Sequence of chain 60.A:
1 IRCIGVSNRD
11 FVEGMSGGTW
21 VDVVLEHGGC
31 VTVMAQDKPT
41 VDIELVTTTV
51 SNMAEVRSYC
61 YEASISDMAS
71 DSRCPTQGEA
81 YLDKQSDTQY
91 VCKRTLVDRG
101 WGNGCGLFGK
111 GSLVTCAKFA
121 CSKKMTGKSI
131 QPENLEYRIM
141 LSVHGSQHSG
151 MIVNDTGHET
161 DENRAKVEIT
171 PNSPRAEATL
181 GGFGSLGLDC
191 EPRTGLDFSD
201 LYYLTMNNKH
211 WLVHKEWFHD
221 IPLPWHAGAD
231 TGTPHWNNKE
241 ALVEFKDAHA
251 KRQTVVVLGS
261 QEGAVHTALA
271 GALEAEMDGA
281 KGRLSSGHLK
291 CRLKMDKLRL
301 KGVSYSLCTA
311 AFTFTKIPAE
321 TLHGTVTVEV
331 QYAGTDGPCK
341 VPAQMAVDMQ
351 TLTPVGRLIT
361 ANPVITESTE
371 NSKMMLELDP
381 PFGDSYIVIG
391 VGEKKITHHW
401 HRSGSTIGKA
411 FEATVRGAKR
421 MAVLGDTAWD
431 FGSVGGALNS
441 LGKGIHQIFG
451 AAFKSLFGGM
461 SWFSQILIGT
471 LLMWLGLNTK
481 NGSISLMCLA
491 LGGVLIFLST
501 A

This small molecule binds to this protein.
Small molecule (SMILES): CC(=O)N[C@H]1[C@H](O[C@H]2[C@H](O)[C@@H](NC(C)=O)CO[C@@H]2CO)O[C@H](CO)[C@@H](O)[C@@H]1O

Binding-site contacts:
Ligand atom C6 contacts residue THR156 of chain 60.A at 4.2 Å.
Ligand atom O7 contacts residue ASN154 of chain 60.A at 1.3 Å (h-bond).
Ligand atom C8 contacts residue GLY150 of chain 60.A at 4.3 Å.
Ligand atom N2 contacts residue ASN154 of chain 60.A at 2.2 Å (h-bond).
Ligand atom C1 contacts residue ASN154 of chain 60.A at 2.6 Å.
Ligand atom C1 contacts residue THR156 of chain 60.A at 4.1 Å.
Ligand atom C7 contacts residue VAL153 of chain 60.A at 4.0 Å (hydrophobic).
Ligand atom C7 contacts residue GLY150 of chain 60.A at 4.5 Å.
Ligand atom C7 contacts residue ASN154 of chain 60.A at 1.9 Å.
Ligand atom O7 contacts residue THR156 of chain 60.A at 4.2 Å.
Ligand atom O5 contacts residue THR156 of chain 60.A at 3.9 Å.
Ligand atom O7 contacts residue VAL153 of chain 60.A at 2.8 Å (h-bond).
Ligand atom O7 contacts residue GLY150 of chain 60.A at 4.2 Å.
Ligand atom C3 contacts residue ASN154 of chain 60.A at 4.3 Å.
Ligand atom C8 contacts residue ASN154 of chain 60.A at 3.4 Å.
Ligand atom C2 contacts residue ASN154 of chain 60.A at 2.9 Å.
Ligand atom O5 contacts residue ASN154 of chain 60.A at 3.7 Å.
Ligand atom C5 contacts residue THR156 of chain 60.A at 3.7 Å.